A protein and the small-molecule ligand that binds it are described below.
Small molecule (SMILES): COc1ccc(C[C@@H]2NC(=O)[C@H]([C@@H](C)OC)NC(=O)[C@@H]3CCC(=O)NCc4cccc(c4)C[C@H](NC(=O)[C@@H](C)NC(=O)[C@H](C)NC(=O)CCSCc4cccc(c4)CSCCNC(=O)[C@]4(C)CCCN4C2=O)C(=O)N[C@@H](Cc2ccnc4ccc(F)cc24)C(=O)N3C)cc1

Sequence of chain 1.B:
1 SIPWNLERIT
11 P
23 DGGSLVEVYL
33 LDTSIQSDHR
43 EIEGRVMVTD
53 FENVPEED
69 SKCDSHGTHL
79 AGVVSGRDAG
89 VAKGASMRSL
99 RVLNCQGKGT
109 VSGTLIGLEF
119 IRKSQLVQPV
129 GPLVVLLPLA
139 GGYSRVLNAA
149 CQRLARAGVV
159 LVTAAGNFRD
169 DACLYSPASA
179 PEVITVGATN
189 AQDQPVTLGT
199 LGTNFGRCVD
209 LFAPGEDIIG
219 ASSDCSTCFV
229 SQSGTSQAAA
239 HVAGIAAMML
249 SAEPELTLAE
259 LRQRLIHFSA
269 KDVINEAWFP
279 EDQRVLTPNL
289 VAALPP

Binding-site contacts:
Ligand atom CA contacts residue THR225 of chain 1.B at 3.2 Å.
Ligand atom N contacts residue SER229 of chain 1.B at 2.9 Å (h-bond).
Ligand atom O contacts residue SER229 of chain 1.B at 3.0 Å (h-bond).
Ligand atom CB contacts residue ASP86 of chain 1.B at 3.6 Å.
Ligand atom C contacts residue THR225 of chain 1.B at 3.6 Å.
Ligand atom C2 contacts residue SER1 of chain 1.B at 3.5 Å.
Ligand atom CA contacts residue PHE227 of chain 1.B at 3.5 Å (hydrophobic).
Ligand atom CM contacts residue ASP86 of chain 1.B at 3.5 Å.
Ligand atom OH contacts residue PRO3 of chain 1.B at 3.3 Å.
Ligand atom OE1 contacts residue CYS226 of chain 1.B at 3.3 Å (h-bond).
Ligand atom F1 contacts residue PHE227 of chain 1.B at 3.5 Å.
Ligand atom CD1 contacts residue PHE227 of chain 1.B at 3.6 Å (hydrophobic).
Ligand atom CA contacts residue PHE227 of chain 1.B at 3.5 Å (hydrophobic).
Ligand atom O contacts residue ILE217 of chain 1.B at 3.7 Å.
Ligand atom O contacts residue THR225 of chain 1.B at 2.7 Å (h-bond).
Ligand atom F1 contacts residue SER229 of chain 1.B at 3.2 Å.
Ligand atom CD1 contacts residue ASP86 of chain 1.B at 3.7 Å.
Ligand atom C contacts residue THR225 of chain 1.B at 3.6 Å.
Ligand atom S2 contacts residue TRP4 of chain 1.B at 3.6 Å.
Ligand atom CD2 contacts residue ASP86 of chain 1.B at 3.6 Å.
Ligand atom O contacts residue CYS226 of chain 1.B at 3.4 Å.
Ligand atom C11 contacts residue PHE227 of chain 1.B at 3.4 Å (hydrophobic).
Ligand atom F1 contacts residue VAL228 of chain 1.B at 3.0 Å.
Ligand atom O contacts residue SER229 of chain 1.B at 3.3 Å.
Ligand atom N contacts residue THR225 of chain 1.B at 3.6 Å (h-bond).
Ligand atom CZ contacts residue ASP86 of chain 1.B at 3.6 Å.
Ligand atom CZ contacts residue CYS226 of chain 1.B at 3.6 Å (hydrophobic).
Ligand atom N contacts residue PHE227 of chain 1.B at 3.6 Å.
Ligand atom CE1 contacts residue ASP222 of chain 1.B at 3.6 Å.
Ligand atom CG contacts residue ASP86 of chain 1.B at 3.6 Å.
Ligand atom OH contacts residue ASP86 of chain 1.B at 3.3 Å (salt-bridge).
Ligand atom O contacts residue VAL228 of chain 1.B at 3.4 Å.
Ligand atom C contacts residue SER229 of chain 1.B at 3.5 Å.
Ligand atom O contacts residue PHE227 of chain 1.B at 3.0 Å (h-bond).
Ligand atom CA contacts residue SER229 of chain 1.B at 3.1 Å.
Ligand atom N contacts residue PHE227 of chain 1.B at 2.9 Å (h-bond).
Ligand atom CM contacts residue PRO3 of chain 1.B at 3.6 Å (hydrophobic).
Ligand atom C contacts residue PHE227 of chain 1.B at 3.6 Å (hydrophobic).
Ligand atom CB contacts residue PHE227 of chain 1.B at 3.6 Å (hydrophobic).
Ligand atom CE1 contacts residue SER220 of chain 1.B at 3.4 Å.